The small molecule below binds the protein below.
Small molecule (SMILES): CC(=O)N[C@H]1[C@H](O[C@H]2[C@H](O)[C@@H](NC(C)=O)CO[C@@H]2CO[C@@H]2O[C@@H](C)[C@@H](O)[C@@H](O)[C@@H]2O)O[C@H](CO)[C@@H](O)[C@@H]1O

Sequence of chain 10.A:
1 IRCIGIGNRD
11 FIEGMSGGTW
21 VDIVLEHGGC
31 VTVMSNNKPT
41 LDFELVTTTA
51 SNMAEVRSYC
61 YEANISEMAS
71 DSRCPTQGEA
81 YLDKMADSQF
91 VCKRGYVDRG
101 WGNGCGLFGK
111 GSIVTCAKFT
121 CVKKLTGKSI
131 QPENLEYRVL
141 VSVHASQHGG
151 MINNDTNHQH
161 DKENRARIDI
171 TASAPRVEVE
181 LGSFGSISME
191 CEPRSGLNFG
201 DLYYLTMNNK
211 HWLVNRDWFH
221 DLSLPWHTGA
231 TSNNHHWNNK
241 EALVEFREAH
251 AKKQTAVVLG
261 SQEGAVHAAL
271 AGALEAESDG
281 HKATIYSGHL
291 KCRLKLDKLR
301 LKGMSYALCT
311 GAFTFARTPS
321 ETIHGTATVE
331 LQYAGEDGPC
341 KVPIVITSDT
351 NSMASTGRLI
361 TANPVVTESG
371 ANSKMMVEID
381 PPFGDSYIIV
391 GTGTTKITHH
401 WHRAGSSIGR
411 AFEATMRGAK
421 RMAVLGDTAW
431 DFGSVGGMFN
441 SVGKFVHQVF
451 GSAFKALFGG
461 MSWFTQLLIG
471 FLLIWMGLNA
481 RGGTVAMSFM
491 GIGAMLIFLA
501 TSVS

Binding-site contacts:
Ligand atom C6 contacts residue THR156 of chain 10.A at 3.7 Å.
Ligand atom O5 contacts residue THR156 of chain 10.A at 4.0 Å.
Ligand atom C1 contacts residue ASN154 of chain 10.A at 1.4 Å.
Ligand atom C2 contacts residue MET151 of chain 10.A at 4.2 Å (hydrophobic).
Ligand atom C1 contacts residue MET151 of chain 10.A at 4.1 Å (hydrophobic).
Ligand atom C1 contacts residue GLY150 of chain 10.A at 3.9 Å.
Ligand atom O7 contacts residue HIS148 of chain 10.A at 3.6 Å (h-bond).
Ligand atom C5 contacts residue THR156 of chain 10.A at 3.9 Å.
Ligand atom N2 contacts residue ASN154 of chain 10.A at 2.9 Å (h-bond).
Ligand atom O7 contacts residue THR156 of chain 10.A at 4.5 Å.
Ligand atom C1 contacts residue THR156 of chain 10.A at 4.3 Å.
Ligand atom O6 contacts residue MET151 of chain 10.A at 4.2 Å.
Ligand atom N2 contacts residue GLY150 of chain 10.A at 3.5 Å (h-bond).
Ligand atom O5 contacts residue ASN157 of chain 10.A at 4.3 Å.
Ligand atom C2 contacts residue GLY150 of chain 10.A at 3.8 Å.
Ligand atom C7 contacts residue GLY150 of chain 10.A at 3.1 Å.
Ligand atom C3 contacts residue ASN154 of chain 10.A at 3.8 Å.
Ligand atom C6 contacts residue THR156 of chain 10.A at 4.0 Å.
Ligand atom C4 contacts residue ASN154 of chain 10.A at 4.2 Å.
Ligand atom C6 contacts residue MET151 of chain 10.A at 4.5 Å (hydrophobic).
Ligand atom C5 contacts residue THR156 of chain 10.A at 4.2 Å.
Ligand atom C8 contacts residue ASN157 of chain 10.A at 3.9 Å.
Ligand atom O7 contacts residue GLY150 of chain 10.A at 2.9 Å (h-bond).
Ligand atom O7 contacts residue ASN154 of chain 10.A at 4.0 Å.
Ligand atom C8 contacts residue THR156 of chain 10.A at 4.5 Å.
Ligand atom C6 contacts residue ASN157 of chain 10.A at 3.5 Å.
Ligand atom C7 contacts residue ASN154 of chain 10.A at 3.7 Å.
Ligand atom O5 contacts residue ASN154 of chain 10.A at 2.3 Å (h-bond).
Ligand atom C4 contacts residue MET151 of chain 10.A at 3.9 Å (hydrophobic).
Ligand atom C6 contacts residue ASP161 of chain 10.A at 3.6 Å.
Ligand atom O5 contacts residue MET151 of chain 10.A at 3.9 Å.
Ligand atom C5 contacts residue MET151 of chain 10.A at 3.8 Å (hydrophobic).
Ligand atom C2 contacts residue ASN154 of chain 10.A at 2.4 Å.
Ligand atom O6 contacts residue THR156 of chain 10.A at 4.5 Å.
Ligand atom C5 contacts residue ASN154 of chain 10.A at 3.6 Å.
Ligand atom O5 contacts residue THR156 of chain 10.A at 4.0 Å.
Ligand atom C8 contacts residue GLY150 of chain 10.A at 3.8 Å.
Ligand atom C3 contacts residue MET151 of chain 10.A at 4.0 Å (hydrophobic).